Sequence of chain 1.C:
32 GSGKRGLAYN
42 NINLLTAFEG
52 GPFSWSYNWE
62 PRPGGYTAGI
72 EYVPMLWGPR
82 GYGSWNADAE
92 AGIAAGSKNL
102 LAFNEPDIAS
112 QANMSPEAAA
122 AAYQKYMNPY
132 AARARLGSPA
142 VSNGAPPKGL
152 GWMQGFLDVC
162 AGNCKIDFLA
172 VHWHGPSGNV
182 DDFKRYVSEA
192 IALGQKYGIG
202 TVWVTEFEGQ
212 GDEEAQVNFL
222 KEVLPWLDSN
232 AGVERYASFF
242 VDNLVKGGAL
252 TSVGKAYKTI

Binding-site contacts:
Ligand atom O4 contacts residue ASN41 of chain 1.C at 2.9 Å (h-bond).
Ligand atom C1 contacts residue TRP60 of chain 1.C at 3.9 Å (hydrophobic).
Ligand atom C1 contacts residue ASN105 of chain 1.C at 4.2 Å.
Ligand atom C2 contacts residue ARG81 of chain 1.C at 3.9 Å.
Ligand atom O3 contacts residue ARG81 of chain 1.C at 2.3 Å (salt-bridge).
Ligand atom O1 contacts residue GLN112 of chain 1.C at 3.5 Å (h-bond).
Ligand atom C2 contacts residue ASN105 of chain 1.C at 4.2 Å.
Ligand atom O6 contacts residue ASN41 of chain 1.C at 3.4 Å (h-bond).
Ligand atom C6 contacts residue PHE241 of chain 1.C at 3.6 Å (hydrophobic).
Ligand atom C6 contacts residue TRP60 of chain 1.C at 3.8 Å (hydrophobic).
Ligand atom C4 contacts residue TRP60 of chain 1.C at 4.0 Å (hydrophobic).
Ligand atom C6 contacts residue GLU61 of chain 1.C at 3.2 Å.
Ligand atom C4 contacts residue ASN41 of chain 1.C at 4.2 Å.
Ligand atom C1 contacts residue TRP78 of chain 1.C at 3.9 Å (hydrophobic).
Ligand atom O2 contacts residue GLN112 of chain 1.C at 2.5 Å (h-bond).
Ligand atom O6 contacts residue PHE241 of chain 1.C at 3.7 Å.
Ligand atom O6 contacts residue PHE240 of chain 1.C at 4.0 Å.
Ligand atom O5 contacts residue PHE240 of chain 1.C at 3.7 Å.
Ligand atom C3 contacts residue TRP78 of chain 1.C at 4.2 Å (hydrophobic).
Ligand atom O4 contacts residue TRP60 of chain 1.C at 3.6 Å.
Ligand atom C2 contacts residue GLN112 of chain 1.C at 3.6 Å.
Ligand atom C5 contacts residue GLU61 of chain 1.C at 3.9 Å.
Ligand atom O1 contacts residue GLU207 of chain 1.C at 4.2 Å.
Ligand atom C1 contacts residue GLN112 of chain 1.C at 4.1 Å.
Ligand atom O6 contacts residue GLU61 of chain 1.C at 4.2 Å.
Ligand atom O2 contacts residue TRP78 of chain 1.C at 3.0 Å (h-bond).
Ligand atom O1 contacts residue ASN105 of chain 1.C at 4.2 Å.
Ligand atom O4 contacts residue GLU61 of chain 1.C at 3.4 Å.
Ligand atom C2 contacts residue TRP78 of chain 1.C at 4.0 Å (hydrophobic).
Ligand atom C6 contacts residue PHE240 of chain 1.C at 3.9 Å (hydrophobic).
Ligand atom C6 contacts residue ASN41 of chain 1.C at 4.1 Å.
Ligand atom O2 contacts residue TRP60 of chain 1.C at 4.2 Å.
Ligand atom O2 contacts residue ARG81 of chain 1.C at 3.6 Å.
Ligand atom O2 contacts residue ASN105 of chain 1.C at 3.2 Å (h-bond).
Ligand atom C5 contacts residue TRP60 of chain 1.C at 3.6 Å (hydrophobic).
Ligand atom C3 contacts residue ARG81 of chain 1.C at 3.5 Å.
Ligand atom C1 contacts residue GLU207 of chain 1.C at 4.1 Å.
Ligand atom O5 contacts residue TRP60 of chain 1.C at 4.1 Å.
Ligand atom C3 contacts residue TRP60 of chain 1.C at 3.7 Å (hydrophobic).
Ligand atom C5 contacts residue PHE240 of chain 1.C at 4.2 Å (hydrophobic).

This protein binds this small molecule.
Small molecule (SMILES): OC[C@H]1O[C@@H](O[C@@H]2[C@@H](O)[C@H](O)O[C@H](CO)[C@H]2O)[C@H](O)[C@@H](O)[C@@H]1O